Sequence of chain 1.A:
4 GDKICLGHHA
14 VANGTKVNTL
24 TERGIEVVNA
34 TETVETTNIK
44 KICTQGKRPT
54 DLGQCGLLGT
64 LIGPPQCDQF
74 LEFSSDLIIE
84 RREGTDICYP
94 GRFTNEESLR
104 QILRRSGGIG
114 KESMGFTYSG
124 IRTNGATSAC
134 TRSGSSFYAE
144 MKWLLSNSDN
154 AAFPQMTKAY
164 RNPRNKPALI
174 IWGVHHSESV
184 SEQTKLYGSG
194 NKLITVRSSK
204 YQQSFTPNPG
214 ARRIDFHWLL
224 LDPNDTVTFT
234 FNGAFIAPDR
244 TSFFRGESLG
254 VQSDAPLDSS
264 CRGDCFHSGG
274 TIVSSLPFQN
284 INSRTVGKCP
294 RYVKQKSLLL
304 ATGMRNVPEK

Sequence of chain 1.D:
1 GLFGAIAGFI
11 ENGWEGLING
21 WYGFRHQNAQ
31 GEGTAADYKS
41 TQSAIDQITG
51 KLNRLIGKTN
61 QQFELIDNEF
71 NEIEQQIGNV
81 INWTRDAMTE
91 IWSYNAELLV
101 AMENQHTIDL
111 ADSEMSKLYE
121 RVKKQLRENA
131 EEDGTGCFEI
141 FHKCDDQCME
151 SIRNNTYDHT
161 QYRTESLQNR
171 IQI

A protein and the small-molecule ligand that binds it are described below.
Small molecule (SMILES): CC(=O)N[C@@H]1[C@@H](O)[C@H](O)[C@@H](CO)O[C@H]1O

Binding-site contacts:
Ligand atom C2 contacts residue ASN82 of chain 1.D at 2.5 Å.
Ligand atom O7 contacts residue ARG108 of chain 1.A at 4.1 Å.
Ligand atom O5 contacts residue ASN82 of chain 1.D at 2.3 Å (h-bond).
Ligand atom C7 contacts residue ASN79 of chain 1.D at 3.6 Å.
Ligand atom C8 contacts residue GLN75 of chain 1.D at 3.5 Å.
Ligand atom C1 contacts residue ASN82 of chain 1.D at 1.4 Å.
Ligand atom O7 contacts residue ASN79 of chain 1.D at 3.1 Å (h-bond).
Ligand atom O7 contacts residue GLN75 of chain 1.D at 4.4 Å.
Ligand atom O3 contacts residue GLU72 of chain 1.D at 4.3 Å.
Ligand atom C8 contacts residue ASN79 of chain 1.D at 3.6 Å.
Ligand atom C8 contacts residue GLY78 of chain 1.D at 3.8 Å.
Ligand atom C3 contacts residue ASN82 of chain 1.D at 3.9 Å.
Ligand atom C4 contacts residue ASN82 of chain 1.D at 4.2 Å.
Ligand atom N2 contacts residue ASN82 of chain 1.D at 3.1 Å (h-bond).
Ligand atom O7 contacts residue ASN82 of chain 1.D at 4.0 Å.
Ligand atom N2 contacts residue GLY78 of chain 1.D at 4.4 Å.
Ligand atom C7 contacts residue GLY78 of chain 1.D at 4.3 Å.
Ligand atom C7 contacts residue ASN82 of chain 1.D at 3.8 Å.
Ligand atom C7 contacts residue GLN75 of chain 1.D at 4.4 Å.
Ligand atom C5 contacts residue ASN82 of chain 1.D at 3.6 Å.